Binding-site contacts:
Ligand atom C4B contacts residue LEU106 of chain 5.A at 4.0 Å (hydrophobic).
Ligand atom C4 contacts residue MET224 of chain 5.A at 3.8 Å (hydrophobic).
Ligand atom C5 contacts residue TYR152 of chain 5.A at 3.8 Å (hydrophobic).
Ligand atom C4 contacts residue TYR152 of chain 5.A at 3.9 Å (hydrophobic).
Ligand atom C4A contacts residue ASN198 of chain 5.A at 3.9 Å.
Ligand atom O1 contacts residue TYR152 of chain 5.A at 3.9 Å.
Ligand atom O1 contacts residue PHE186 of chain 5.A at 3.5 Å.
Ligand atom C5C contacts residue ILE104 of chain 5.A at 3.8 Å (hydrophobic).
Ligand atom C7C contacts residue TYR197 of chain 5.A at 3.8 Å (hydrophobic).
Ligand atom C7C contacts residue VAL191 of chain 5.A at 4.0 Å (hydrophobic).
Ligand atom CM1 contacts residue SER107 of chain 5.A at 3.9 Å.
Ligand atom O1B contacts residue TYR128 of chain 5.A at 3.9 Å.
Ligand atom C3C contacts residue TYR128 of chain 5.A at 3.9 Å (hydrophobic).
Ligand atom C5C contacts residue TYR128 of chain 5.A at 3.5 Å (hydrophobic).
Ligand atom C2C contacts residue TYR152 of chain 5.A at 4.0 Å (hydrophobic).
Ligand atom C1C contacts residue TYR152 of chain 5.A at 4.0 Å (hydrophobic).
Ligand atom C3 contacts residue PRO174 of chain 5.A at 3.8 Å (hydrophobic).
Ligand atom C31 contacts residue ALA150 of chain 5.A at 3.1 Å (hydrophobic).
Ligand atom O1 contacts residue ALA24 of chain 5.C at 3.6 Å.
Ligand atom N2 contacts residue ALA24 of chain 5.C at 3.4 Å.
Ligand atom N2 contacts residue PRO174 of chain 5.A at 3.9 Å.
Ligand atom C6C contacts residue VAL191 of chain 5.A at 3.2 Å (hydrophobic).
Ligand atom C4 contacts residue PHE186 of chain 5.A at 3.6 Å (hydrophobic).
Ligand atom C31 contacts residue VAL176 of chain 5.A at 3.3 Å (hydrophobic).
Ligand atom C3C contacts residue VAL188 of chain 5.A at 3.3 Å (hydrophobic).
Ligand atom C3 contacts residue PHE186 of chain 5.A at 3.8 Å (hydrophobic).
Ligand atom C5 contacts residue PHE186 of chain 5.A at 3.5 Å (hydrophobic).
Ligand atom C31 contacts residue SER175 of chain 5.A at 3.6 Å.
Ligand atom C4C contacts residue TYR152 of chain 5.A at 3.8 Å (hydrophobic).
Ligand atom C5B contacts residue TYR197 of chain 5.A at 3.8 Å (hydrophobic).
Ligand atom C6B contacts residue TYR197 of chain 5.A at 3.7 Å (hydrophobic).
Ligand atom O1 contacts residue VAL188 of chain 5.A at 3.8 Å.
Ligand atom C7C contacts residue TYR128 of chain 5.A at 3.6 Å (hydrophobic).
Ligand atom C31 contacts residue PRO174 of chain 5.A at 3.4 Å (hydrophobic).
Ligand atom C5B contacts residue LEU106 of chain 5.A at 3.8 Å (hydrophobic).
Ligand atom O1B contacts residue ILE104 of chain 5.A at 3.9 Å.
Ligand atom C6B contacts residue LEU106 of chain 5.A at 4.0 Å (hydrophobic).
Ligand atom C2C contacts residue VAL188 of chain 5.A at 3.2 Å (hydrophobic).
Ligand atom N2 contacts residue PHE186 of chain 5.A at 3.7 Å.
Ligand atom C4C contacts residue ILE104 of chain 5.A at 3.9 Å (hydrophobic).

Sequence of chain 5.C:
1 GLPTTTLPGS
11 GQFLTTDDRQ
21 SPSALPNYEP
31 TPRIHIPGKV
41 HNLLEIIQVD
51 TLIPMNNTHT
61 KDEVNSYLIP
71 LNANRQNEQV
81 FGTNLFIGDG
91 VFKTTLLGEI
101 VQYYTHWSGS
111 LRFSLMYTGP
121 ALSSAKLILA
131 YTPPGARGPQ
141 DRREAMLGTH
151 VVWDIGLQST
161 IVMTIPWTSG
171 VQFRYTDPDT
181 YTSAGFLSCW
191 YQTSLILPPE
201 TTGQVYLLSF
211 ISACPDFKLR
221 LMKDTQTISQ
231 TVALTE

This protein binds this small molecule.
Small molecule (SMILES): Cc1cc(CCCCCCCOc2ccc(C3=N[C@@H](C)CO3)cc2)on1

Sequence of chain 5.A:
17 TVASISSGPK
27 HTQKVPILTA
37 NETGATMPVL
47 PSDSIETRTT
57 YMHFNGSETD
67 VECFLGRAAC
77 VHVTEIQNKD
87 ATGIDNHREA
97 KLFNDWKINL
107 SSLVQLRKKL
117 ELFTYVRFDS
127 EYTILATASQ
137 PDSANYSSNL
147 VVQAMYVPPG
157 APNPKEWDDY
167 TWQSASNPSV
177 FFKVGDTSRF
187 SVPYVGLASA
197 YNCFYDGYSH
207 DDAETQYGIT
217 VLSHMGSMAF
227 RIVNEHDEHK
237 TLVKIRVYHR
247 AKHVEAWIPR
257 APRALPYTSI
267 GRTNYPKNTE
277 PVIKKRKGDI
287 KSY